Sequence of chain 1.F:
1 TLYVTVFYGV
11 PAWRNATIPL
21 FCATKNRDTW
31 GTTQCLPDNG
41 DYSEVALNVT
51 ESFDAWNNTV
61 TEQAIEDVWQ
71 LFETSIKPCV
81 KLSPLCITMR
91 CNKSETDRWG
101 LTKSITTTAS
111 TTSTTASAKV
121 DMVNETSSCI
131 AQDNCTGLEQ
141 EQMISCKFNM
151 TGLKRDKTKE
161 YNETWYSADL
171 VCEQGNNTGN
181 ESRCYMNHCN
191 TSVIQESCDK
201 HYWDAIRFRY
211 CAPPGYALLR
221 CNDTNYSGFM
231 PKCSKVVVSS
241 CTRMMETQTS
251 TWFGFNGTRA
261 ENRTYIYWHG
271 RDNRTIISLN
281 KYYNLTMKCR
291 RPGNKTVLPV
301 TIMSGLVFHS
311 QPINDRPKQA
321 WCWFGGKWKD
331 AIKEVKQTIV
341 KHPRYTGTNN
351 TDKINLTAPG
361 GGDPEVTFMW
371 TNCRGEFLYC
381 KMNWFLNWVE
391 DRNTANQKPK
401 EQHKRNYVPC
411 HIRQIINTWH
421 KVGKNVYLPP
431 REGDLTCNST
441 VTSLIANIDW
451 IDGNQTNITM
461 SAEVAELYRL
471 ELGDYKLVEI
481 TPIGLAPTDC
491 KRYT

A protein and the small-molecule ligand that binds it are described below.
Small molecule (SMILES): CC(=O)N[C@H]1[C@H](O[C@H]2[C@H](O)[C@@H](NC(C)=O)CO[C@@H]2CO)O[C@H](CO)[C@@H](O[C@@H]2O[C@H](CO[C@H]3O[C@H](CO)[C@@H](O)[C@H](O)[C@@H]3O)[C@@H](O)[C@H](O[C@H]3O[C@H](CO)[C@@H](O)[C@H](O)[C@@H]3O)[C@@H]2O)[C@@H]1O

Binding-site contacts:
Ligand atom C7 contacts residue ASN284 of chain 1.F at 3.5 Å.
Ligand atom N2 contacts residue ASN284 of chain 1.F at 2.9 Å (h-bond).
Ligand atom O5 contacts residue ASN284 of chain 1.F at 2.4 Å (h-bond).
Ligand atom C1 contacts residue ASN284 of chain 1.F at 1.4 Å.
Ligand atom C3 contacts residue ASN284 of chain 1.F at 3.8 Å.
Ligand atom N2 contacts residue TYR282 of chain 1.F at 4.2 Å.
Ligand atom O7 contacts residue TYR282 of chain 1.F at 2.9 Å (h-bond).
Ligand atom C8 contacts residue TYR282 of chain 1.F at 3.1 Å (hydrophobic).
Ligand atom C4 contacts residue ASN284 of chain 1.F at 4.2 Å.
Ligand atom C2 contacts residue ASN284 of chain 1.F at 2.5 Å.
Ligand atom C5 contacts residue ASN284 of chain 1.F at 3.7 Å.
Ligand atom O7 contacts residue ASN284 of chain 1.F at 3.6 Å.
Ligand atom C7 contacts residue TYR282 of chain 1.F at 3.2 Å (hydrophobic).